Sequence of chain 1.B:
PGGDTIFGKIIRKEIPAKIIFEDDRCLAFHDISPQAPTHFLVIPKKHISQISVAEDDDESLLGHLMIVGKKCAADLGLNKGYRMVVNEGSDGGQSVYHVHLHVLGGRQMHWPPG

Binding-site contacts:
Ligand atom C32 contacts residue AMP1 of chain 1.E at 0.8 Å.
Ligand atom O35 contacts residue ASP43 of chain 1.B at 1.9 Å (salt-bridge).
Ligand atom C28 contacts residue AMP1 of chain 1.E at 0.8 Å.
Ligand atom O10 contacts residue AMP1 of chain 1.E at 1.2 Å.
Ligand atom C32 contacts residue ASP43 of chain 1.B at 3.0 Å.
Ligand atom C31 contacts residue AMP1 of chain 1.E at 0.9 Å.
Ligand atom O9 contacts residue SER107 of chain 1.B at 2.5 Å.
Ligand atom C30 contacts residue ASP43 of chain 1.B at 3.1 Å.
Ligand atom N41 contacts residue AMP1 of chain 1.E at 0.6 Å (h-bond).
Ligand atom C43 contacts residue AMP1 of chain 1.E at 0.3 Å.
Ligand atom N46 contacts residue AMP1 of chain 1.E at 0.3 Å (h-bond).
Ligand atom O35 contacts residue AMP1 of chain 1.E at 1.1 Å (h-bond).
Ligand atom S8 contacts residue AMP1 of chain 1.E at 1.4 Å (h-bond).
Ligand atom C4 contacts residue HIS112 of chain 1.B at 3.3 Å.
Ligand atom S8 contacts residue GLY105 of chain 1.B at 3.2 Å (h-bond).
Ligand atom N44 contacts residue AMP1 of chain 1.E at 0.5 Å (h-bond).
Ligand atom N41 contacts residue ILE44 of chain 1.B at 3.4 Å (h-bond).
Ligand atom O10 contacts residue VAL108 of chain 1.B at 3.1 Å.
Ligand atom C47 contacts residue AMP1 of chain 1.E at 0.6 Å.
Ligand atom O34 contacts residue AMP1 of chain 1.E at 0.9 Å (h-bond).
Ligand atom O9 contacts residue VAL108 of chain 1.B at 2.3 Å (h-bond).
Ligand atom C4 contacts residue AMP1 of chain 1.E at 0.8 Å.
Ligand atom N40 contacts residue AMP1 of chain 1.E at 0.3 Å (h-bond).
Ligand atom C38 contacts residue AMP1 of chain 1.E at 0.5 Å.
Ligand atom N36 contacts residue AMP1 of chain 1.E at 0.6 Å (h-bond).
Ligand atom C31 contacts residue ASP43 of chain 1.B at 2.9 Å.
Ligand atom C29 contacts residue AMP1 of chain 1.E at 1.1 Å.
Ligand atom O34 contacts residue ASP43 of chain 1.B at 2.6 Å (salt-bridge).
Ligand atom O4 contacts residue AMP1 of chain 1.E at 3.0 Å.
Ligand atom O33 contacts residue AMP1 of chain 1.E at 0.9 Å (h-bond).
Ligand atom O9 contacts residue AMP1 of chain 1.E at 3.0 Å.
Ligand atom C30 contacts residue AMP1 of chain 1.E at 0.9 Å.
Ligand atom C29 contacts residue ASP43 of chain 1.B at 3.0 Å.
Ligand atom P6 contacts residue AMP1 of chain 1.E at 1.9 Å.
Ligand atom C39 contacts residue AMP1 of chain 1.E at 0.3 Å.
Ligand atom O33 contacts residue ASP43 of chain 1.B at 3.3 Å (salt-bridge).
Ligand atom O35 contacts residue ILE44 of chain 1.B at 3.2 Å.
Ligand atom C37 contacts residue AMP1 of chain 1.E at 0.5 Å.
Ligand atom O35 contacts residue SER45 of chain 1.B at 3.0 Å (h-bond).
Ligand atom S8 contacts residue SER107 of chain 1.B at 3.4 Å (h-bond).

A small-molecule ligand and the protein it binds are described below.
Small molecule (SMILES): Nc1ncnc2c1ncn2[C@@H]1O[C@H](CCO[P](=O)(S)OC[C@H](O)CO[P](=O)(S)OC[C@H]2O[C@@H](n3cnc4c(N)ncnc43)[C@H](O)[C@@H]2O)[C@@H](O)[C@H]1O

Sequence of chain 1.A:
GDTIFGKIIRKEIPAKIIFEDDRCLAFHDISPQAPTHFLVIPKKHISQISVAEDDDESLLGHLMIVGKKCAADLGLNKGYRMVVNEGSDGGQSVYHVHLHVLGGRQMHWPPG